Sequence of chain 1.A:
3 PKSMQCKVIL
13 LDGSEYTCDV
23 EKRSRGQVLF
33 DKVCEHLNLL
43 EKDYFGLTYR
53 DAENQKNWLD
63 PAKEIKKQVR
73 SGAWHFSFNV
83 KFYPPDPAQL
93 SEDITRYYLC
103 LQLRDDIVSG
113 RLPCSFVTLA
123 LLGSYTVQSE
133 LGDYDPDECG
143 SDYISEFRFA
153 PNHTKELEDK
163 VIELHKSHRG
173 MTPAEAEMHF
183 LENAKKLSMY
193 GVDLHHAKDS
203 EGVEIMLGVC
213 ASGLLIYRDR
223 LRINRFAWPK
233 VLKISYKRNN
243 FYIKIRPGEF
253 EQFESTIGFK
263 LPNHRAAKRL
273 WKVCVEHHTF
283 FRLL

The small molecule below binds the protein below.
Small molecule (SMILES): CN1CCN(C(=O)c2ccc(F)c(F)c2)CC1

Binding-site contacts:
Ligand atom F16 contacts residue PHE283 of chain 1.A at 3.2 Å.
Ligand atom F17 contacts residue DMS1 of chain 1.E at 3.1 Å.
Ligand atom C01 contacts residue ASP45 of chain 1.A at 3.8 Å.
Ligand atom C03 contacts residue ASP45 of chain 1.A at 4.0 Å.
Ligand atom O09 contacts residue LEU285 of chain 1.A at 4.4 Å.
Ligand atom C13 contacts residue PHE282 of chain 1.A at 3.4 Å (hydrophobic).
Ligand atom C13 contacts residue TYR46 of chain 1.A at 4.0 Å (hydrophobic).
Ligand atom C08 contacts residue LEU285 of chain 1.A at 3.8 Å (hydrophobic).
Ligand atom C10 contacts residue PHE282 of chain 1.A at 4.2 Å (hydrophobic).
Ligand atom F16 contacts residue PHE282 of chain 1.A at 2.9 Å.
Ligand atom C11 contacts residue PHE282 of chain 1.A at 3.8 Å (hydrophobic).
Ligand atom F17 contacts residue LEU286 of chain 1.A at 3.8 Å.
Ligand atom F17 contacts residue PHE283 of chain 1.A at 3.6 Å.
Ligand atom C15 contacts residue PHE282 of chain 1.A at 3.0 Å (hydrophobic).
Ligand atom N02 contacts residue ASP45 of chain 1.A at 4.1 Å.
Ligand atom C06 contacts residue LEU285 of chain 1.A at 3.7 Å (hydrophobic).
Ligand atom C03 contacts residue PHE282 of chain 1.A at 3.4 Å (hydrophobic).
Ligand atom C12 contacts residue TYR46 of chain 1.A at 3.1 Å (hydrophobic).
Ligand atom N05 contacts residue LEU285 of chain 1.A at 3.2 Å.
Ligand atom C04 contacts residue PHE282 of chain 1.A at 3.5 Å (hydrophobic).
Ligand atom C13 contacts residue LEU286 of chain 1.A at 4.1 Å (hydrophobic).
Ligand atom C11 contacts residue TYR46 of chain 1.A at 4.0 Å (hydrophobic).
Ligand atom C15 contacts residue LEU285 of chain 1.A at 3.7 Å (hydrophobic).
Ligand atom C12 contacts residue PHE282 of chain 1.A at 3.7 Å (hydrophobic).
Ligand atom C13 contacts residue DMS1 of chain 1.E at 3.9 Å.
Ligand atom F16 contacts residue LEU286 of chain 1.A at 3.1 Å.
Ligand atom C14 contacts residue LEU286 of chain 1.A at 3.7 Å (hydrophobic).
Ligand atom F17 contacts residue TYR46 of chain 1.A at 3.9 Å.
Ligand atom C13 contacts residue PHE283 of chain 1.A at 4.4 Å (hydrophobic).
Ligand atom C14 contacts residue PHE282 of chain 1.A at 3.3 Å (hydrophobic).
Ligand atom C04 contacts residue LEU285 of chain 1.A at 3.5 Å (hydrophobic).
Ligand atom C10 contacts residue LEU285 of chain 1.A at 4.2 Å (hydrophobic).
Ligand atom C14 contacts residue PHE283 of chain 1.A at 4.3 Å (hydrophobic).
Ligand atom C12 contacts residue DMS1 of chain 1.E at 4.2 Å.
Ligand atom F17 contacts residue PHE282 of chain 1.A at 3.7 Å.
Ligand atom C07 contacts residue ASP45 of chain 1.A at 3.8 Å.